Binding-site contacts:
Ligand atom C2 contacts residue SER430 of chain 1.H at 1.5 Å.
Ligand atom C3 contacts residue GLN431 of chain 1.H at 3.8 Å.
Ligand atom O1A contacts residue VAL427 of chain 1.H at 4.2 Å.
Ligand atom O6 contacts residue SER430 of chain 1.H at 2.6 Å (h-bond).
Ligand atom O1B contacts residue GLN431 of chain 1.H at 2.3 Å (h-bond).
Ligand atom C2 contacts residue GLN431 of chain 1.H at 3.8 Å.
Ligand atom C6 contacts residue SER430 of chain 1.H at 3.5 Å.
Ligand atom C3 contacts residue SER430 of chain 1.H at 2.5 Å.
Ligand atom C4 contacts residue SER430 of chain 1.H at 3.4 Å.
Ligand atom O1B contacts residue SER430 of chain 1.H at 2.6 Å (h-bond).
Ligand atom C1 contacts residue SER430 of chain 1.H at 2.1 Å.
Ligand atom O1B contacts residue VAL427 of chain 1.H at 4.3 Å.
Ligand atom O1A contacts residue SER430 of chain 1.H at 3.0 Å (h-bond).
Ligand atom C1 contacts residue GLN431 of chain 1.H at 3.3 Å.
Ligand atom O1A contacts residue GLN431 of chain 1.H at 4.3 Å.
Ligand atom C5 contacts residue SER430 of chain 1.H at 4.0 Å.
Ligand atom O8 contacts residue SER430 of chain 1.H at 4.1 Å.

A small-molecule ligand and the protein it binds are described below.
Small molecule (SMILES): C[C@H](O)[C@H](N)[C@@H]1O[C@](O)(C(=O)O)C[C@H](O)[C@@H]1N

Sequence of chain 1.H:
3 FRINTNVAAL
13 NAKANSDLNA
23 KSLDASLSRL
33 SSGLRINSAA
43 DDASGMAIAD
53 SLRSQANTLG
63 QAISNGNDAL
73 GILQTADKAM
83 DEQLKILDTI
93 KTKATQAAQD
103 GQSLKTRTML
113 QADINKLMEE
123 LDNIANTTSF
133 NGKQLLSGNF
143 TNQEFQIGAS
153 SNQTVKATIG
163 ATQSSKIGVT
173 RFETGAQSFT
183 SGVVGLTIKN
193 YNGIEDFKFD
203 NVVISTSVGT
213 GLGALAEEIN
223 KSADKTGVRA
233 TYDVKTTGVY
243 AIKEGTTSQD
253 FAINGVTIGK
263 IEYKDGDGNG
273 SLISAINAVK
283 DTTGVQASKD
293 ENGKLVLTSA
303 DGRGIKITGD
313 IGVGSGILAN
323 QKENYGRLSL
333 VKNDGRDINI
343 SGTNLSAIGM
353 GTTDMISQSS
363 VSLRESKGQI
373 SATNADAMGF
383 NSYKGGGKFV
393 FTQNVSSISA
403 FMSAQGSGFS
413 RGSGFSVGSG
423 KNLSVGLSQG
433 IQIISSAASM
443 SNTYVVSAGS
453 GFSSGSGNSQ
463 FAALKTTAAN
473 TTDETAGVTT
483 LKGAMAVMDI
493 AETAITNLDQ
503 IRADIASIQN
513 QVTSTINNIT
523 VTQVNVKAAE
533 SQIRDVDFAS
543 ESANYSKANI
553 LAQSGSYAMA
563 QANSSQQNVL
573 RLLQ